The small molecule below binds the protein below.
Small molecule (SMILES): CC(C)C[C@H](NC(=O)OCc1ccccc1)C(=O)N[C@@H](C[C@@H]1CCNC1=O)[C@@H](O)S(=O)(=O)O

Sequence of chain 2.A:
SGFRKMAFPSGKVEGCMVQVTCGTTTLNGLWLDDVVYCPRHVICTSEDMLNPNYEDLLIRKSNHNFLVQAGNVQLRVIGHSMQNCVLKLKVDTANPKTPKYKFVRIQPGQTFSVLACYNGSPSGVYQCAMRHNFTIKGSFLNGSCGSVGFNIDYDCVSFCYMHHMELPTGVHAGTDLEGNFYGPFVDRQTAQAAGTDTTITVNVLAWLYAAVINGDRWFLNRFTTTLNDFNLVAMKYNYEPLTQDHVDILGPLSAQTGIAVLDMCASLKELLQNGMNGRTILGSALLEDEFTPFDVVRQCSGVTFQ

Binding-site contacts:
Ligand atom C26 contacts residue ASN142 of chain 1.A at 3.6 Å.
Ligand atom O30 contacts residue HIS163 of chain 1.A at 2.8 Å (h-bond).
Ligand atom O22 contacts residue CYS145 of chain 1.A at 2.7 Å (h-bond).
Ligand atom C12 contacts residue HIS164 of chain 1.A at 3.6 Å.
Ligand atom O30 contacts residue MET165 of chain 1.A at 3.7 Å.
Ligand atom O22 contacts residue GLY143 of chain 1.A at 3.5 Å (h-bond).
Ligand atom O10 contacts residue MET165 of chain 1.A at 3.4 Å.
Ligand atom C21 contacts residue CYS145 of chain 1.A at 1.7 Å (hydrophobic).
Ligand atom C16 contacts residue HIS41 of chain 1.A at 3.5 Å.
Ligand atom O22 contacts residue SER144 of chain 1.A at 3.7 Å.
Ligand atom C29 contacts residue GLU166 of chain 1.A at 3.5 Å.
Ligand atom N28 contacts residue GLU166 of chain 1.A at 3.0 Å (salt-bridge).
Ligand atom C20 contacts residue CYS145 of chain 1.A at 2.7 Å (hydrophobic).
Ligand atom C15 contacts residue ARG188 of chain 1.A at 3.7 Å.
Ligand atom C24 contacts residue HIS163 of chain 1.A at 3.9 Å.
Ligand atom C7 contacts residue GLU166 of chain 1.A at 3.5 Å.
Ligand atom O10 contacts residue GLU166 of chain 1.A at 3.0 Å (salt-bridge).
Ligand atom C29 contacts residue HIS163 of chain 1.A at 3.8 Å.
Ligand atom C4 contacts residue ASN142 of chain 1.A at 3.9 Å.
Ligand atom O30 contacts residue PHE140 of chain 1.A at 3.6 Å.
Ligand atom C16 contacts residue ASP187 of chain 1.A at 3.9 Å.
Ligand atom C15 contacts residue ASP187 of chain 1.A at 3.6 Å.
Ligand atom C26 contacts residue LEU141 of chain 1.A at 4.0 Å (hydrophobic).
Ligand atom C16 contacts residue TYR54 of chain 1.A at 3.7 Å (hydrophobic).
Ligand atom C3 contacts residue ASN142 of chain 1.A at 3.5 Å.
Ligand atom C6 contacts residue GLU166 of chain 1.A at 4.0 Å.
Ligand atom C15 contacts residue MET165 of chain 1.A at 4.0 Å (hydrophobic).
Ligand atom O30 contacts residue HIS172 of chain 1.A at 3.6 Å.
Ligand atom C27 contacts residue GLU166 of chain 1.A at 4.0 Å.
Ligand atom O30 contacts residue GLU166 of chain 1.A at 3.4 Å.
Ligand atom C17 contacts residue HIS164 of chain 1.A at 3.7 Å.
Ligand atom C21 contacts residue HIS164 of chain 1.A at 3.9 Å.
Ligand atom N19 contacts residue CYS145 of chain 1.A at 3.1 Å (h-bond).
Ligand atom C20 contacts residue HIS164 of chain 1.A at 3.9 Å.
Ligand atom N19 contacts residue HIS41 of chain 1.A at 3.9 Å.
Ligand atom C24 contacts residue CYS145 of chain 1.A at 3.2 Å (hydrophobic).
Ligand atom N28 contacts residue PHE140 of chain 1.A at 3.2 Å (h-bond).
Ligand atom C21 contacts residue HIS41 of chain 1.A at 3.4 Å.
Ligand atom N19 contacts residue HIS164 of chain 1.A at 2.9 Å (h-bond).
Ligand atom C16 contacts residue MET49 of chain 1.A at 3.4 Å (hydrophobic).

Sequence of chain 1.A:
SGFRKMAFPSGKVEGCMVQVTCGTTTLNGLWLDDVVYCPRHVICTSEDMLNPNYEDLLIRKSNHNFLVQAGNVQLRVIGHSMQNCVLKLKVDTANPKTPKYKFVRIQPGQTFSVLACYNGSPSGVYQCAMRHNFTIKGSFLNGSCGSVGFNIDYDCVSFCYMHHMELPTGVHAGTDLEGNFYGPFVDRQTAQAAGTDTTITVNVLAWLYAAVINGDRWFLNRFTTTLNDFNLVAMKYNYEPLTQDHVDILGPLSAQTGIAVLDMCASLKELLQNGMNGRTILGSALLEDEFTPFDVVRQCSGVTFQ